This small molecule binds to this protein.
Small molecule (SMILES): CC(=O)N[C@@H]1[C@@H](O)[C@H](O)[C@@H](CO)O[C@H]1O

Binding-site contacts:
Ligand atom C6 contacts residue LYS117 of chain 1.E at 4.0 Å.
Ligand atom C5 contacts residue ASN103 of chain 1.E at 3.7 Å.
Ligand atom O5 contacts residue LYS117 of chain 1.E at 3.9 Å.
Ligand atom C2 contacts residue ASN103 of chain 1.E at 2.4 Å.
Ligand atom C4 contacts residue ASN103 of chain 1.E at 4.2 Å.
Ligand atom C7 contacts residue ASN103 of chain 1.E at 3.5 Å.
Ligand atom O5 contacts residue ASN103 of chain 1.E at 2.4 Å (h-bond).
Ligand atom C3 contacts residue ASN103 of chain 1.E at 3.8 Å.
Ligand atom C1 contacts residue ASN103 of chain 1.E at 1.4 Å.
Ligand atom C1 contacts residue LYS117 of chain 1.E at 4.5 Å.
Ligand atom N2 contacts residue ASN103 of chain 1.E at 2.9 Å (h-bond).
Ligand atom C5 contacts residue LYS117 of chain 1.E at 4.0 Å.
Ligand atom O7 contacts residue ASN103 of chain 1.E at 3.8 Å.

Sequence of chain 1.E:
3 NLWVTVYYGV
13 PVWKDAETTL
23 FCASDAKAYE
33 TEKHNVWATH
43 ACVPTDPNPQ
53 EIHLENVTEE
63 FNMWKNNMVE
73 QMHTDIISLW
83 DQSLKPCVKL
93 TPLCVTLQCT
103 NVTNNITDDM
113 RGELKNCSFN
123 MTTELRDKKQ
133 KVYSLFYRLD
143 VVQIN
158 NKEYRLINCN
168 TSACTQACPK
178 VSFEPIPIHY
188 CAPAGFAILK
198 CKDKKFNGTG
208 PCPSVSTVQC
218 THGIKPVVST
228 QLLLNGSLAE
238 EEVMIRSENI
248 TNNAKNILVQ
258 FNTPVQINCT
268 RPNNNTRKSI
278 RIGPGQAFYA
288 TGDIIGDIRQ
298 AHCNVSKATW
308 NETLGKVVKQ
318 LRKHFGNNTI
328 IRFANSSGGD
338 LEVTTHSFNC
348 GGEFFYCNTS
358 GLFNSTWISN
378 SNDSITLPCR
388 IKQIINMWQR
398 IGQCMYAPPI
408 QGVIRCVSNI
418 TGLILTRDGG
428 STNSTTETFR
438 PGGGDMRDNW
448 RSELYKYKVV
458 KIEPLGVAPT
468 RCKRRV